Binding-site contacts:
Ligand atom O17 contacts residue AMP1 of chain 1.Y at 3.7 Å.
Ligand atom N23 contacts residue GLU66 of chain 1.D at 3.1 Å (salt-bridge).
Ligand atom O3 contacts residue TYR40 of chain 1.D at 3.5 Å (h-bond).
Ligand atom O21 contacts residue ASP83 of chain 1.D at 2.7 Å (salt-bridge).
Ligand atom O3 contacts residue AMP1 of chain 1.Y at 3.2 Å (h-bond).
Ligand atom N9 contacts residue GLU79 of chain 1.D at 3.4 Å (salt-bridge).
Ligand atom N19 contacts residue ASP83 of chain 1.D at 3.0 Å (salt-bridge).
Ligand atom O1 contacts residue GLU79 of chain 1.D at 3.1 Å (salt-bridge).
Ligand atom O21 contacts residue GLU66 of chain 1.D at 3.7 Å.
Ligand atom C2 contacts residue AMP1 of chain 1.Y at 3.6 Å.
Ligand atom C19 contacts residue GLU66 of chain 1.D at 3.7 Å.
Ligand atom O17 contacts residue GLN105 of chain 1.D at 2.9 Å (h-bond).
Ligand atom C3 contacts residue GLU79 of chain 1.D at 3.5 Å.
Ligand atom C3 contacts residue AMP1 of chain 1.Y at 3.6 Å.
Ligand atom O20 contacts residue TYR91 of chain 1.D at 3.4 Å.
Ligand atom O3 contacts residue GLU55 of chain 1.D at 3.9 Å.
Ligand atom C22 contacts residue TYR91 of chain 1.D at 3.5 Å (hydrophobic).
Ligand atom C17 contacts residue TYR91 of chain 1.D at 3.3 Å (hydrophobic).
Ligand atom O4 contacts residue MG1 of chain 1.AA at 3.1 Å.
Ligand atom C23 contacts residue LEU88 of chain 1.D at 3.9 Å (hydrophobic).
Ligand atom C20 contacts residue GLU66 of chain 1.D at 3.4 Å.
Ligand atom O5 contacts residue AMP1 of chain 1.Y at 3.7 Å.
Ligand atom C23 contacts residue TYR91 of chain 1.D at 3.7 Å (hydrophobic).
Ligand atom C21 contacts residue ASP83 of chain 1.D at 3.4 Å.
Ligand atom C5 contacts residue AMP1 of chain 1.Y at 3.7 Å.
Ligand atom N7 contacts residue GLU144 of chain 1.A at 3.2 Å (salt-bridge).
Ligand atom C8 contacts residue GLU144 of chain 1.A at 3.7 Å.
Ligand atom C17 contacts residue GLN105 of chain 1.D at 3.8 Å.
Ligand atom C2 contacts residue GLU79 of chain 1.D at 3.8 Å.
Ligand atom C17 contacts residue AMP1 of chain 1.Y at 3.8 Å.
Ligand atom C1 contacts residue AMP1 of chain 1.Y at 3.7 Å.
Ligand atom C4 contacts residue AMP1 of chain 1.Y at 2.7 Å.
Ligand atom N2 contacts residue TYR40 of chain 1.D at 3.2 Å (h-bond).
Ligand atom C6 contacts residue AMP1 of chain 1.Y at 3.2 Å.
Ligand atom O4 contacts residue AMP1 of chain 1.Y at 1.6 Å.
Ligand atom N9 contacts residue GLU70 of chain 1.D at 3.1 Å (salt-bridge).
Ligand atom N2 contacts residue GLU79 of chain 1.D at 2.9 Å (salt-bridge).
Ligand atom C8 contacts residue GLU70 of chain 1.D at 3.4 Å.
Ligand atom C23 contacts residue ASP83 of chain 1.D at 3.4 Å.
Ligand atom C9 contacts residue GLU70 of chain 1.D at 3.3 Å.

Sequence of chain 1.D:
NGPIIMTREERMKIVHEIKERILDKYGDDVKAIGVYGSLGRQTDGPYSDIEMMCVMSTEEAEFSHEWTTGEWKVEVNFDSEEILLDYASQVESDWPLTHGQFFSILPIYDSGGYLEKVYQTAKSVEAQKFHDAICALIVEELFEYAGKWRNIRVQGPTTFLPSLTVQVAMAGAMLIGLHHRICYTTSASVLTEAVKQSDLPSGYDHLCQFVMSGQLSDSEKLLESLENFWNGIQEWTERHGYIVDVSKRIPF

The protein below binds the small molecule below.
Small molecule (SMILES): NC[C@@H]1O[C@H](O[C@H]2[C@@H](O)[C@H](O[C@@H]3[C@@H](O)[C@H](N)C[C@H](N)[C@H]3O[C@H]3O[C@H](CN)[C@@H](O)[C@H](O)[C@H]3N)O[C@@H]2CO)[C@H](N)[C@@H](O)[C@@H]1O

Sequence of chain 1.A:
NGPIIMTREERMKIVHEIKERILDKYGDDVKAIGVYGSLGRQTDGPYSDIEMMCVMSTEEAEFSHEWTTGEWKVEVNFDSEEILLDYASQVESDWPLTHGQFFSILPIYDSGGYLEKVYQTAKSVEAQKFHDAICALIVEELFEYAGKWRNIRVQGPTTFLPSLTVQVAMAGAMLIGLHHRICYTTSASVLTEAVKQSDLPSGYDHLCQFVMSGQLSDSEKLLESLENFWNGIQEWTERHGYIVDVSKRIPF